Sequence of chain 1.C:
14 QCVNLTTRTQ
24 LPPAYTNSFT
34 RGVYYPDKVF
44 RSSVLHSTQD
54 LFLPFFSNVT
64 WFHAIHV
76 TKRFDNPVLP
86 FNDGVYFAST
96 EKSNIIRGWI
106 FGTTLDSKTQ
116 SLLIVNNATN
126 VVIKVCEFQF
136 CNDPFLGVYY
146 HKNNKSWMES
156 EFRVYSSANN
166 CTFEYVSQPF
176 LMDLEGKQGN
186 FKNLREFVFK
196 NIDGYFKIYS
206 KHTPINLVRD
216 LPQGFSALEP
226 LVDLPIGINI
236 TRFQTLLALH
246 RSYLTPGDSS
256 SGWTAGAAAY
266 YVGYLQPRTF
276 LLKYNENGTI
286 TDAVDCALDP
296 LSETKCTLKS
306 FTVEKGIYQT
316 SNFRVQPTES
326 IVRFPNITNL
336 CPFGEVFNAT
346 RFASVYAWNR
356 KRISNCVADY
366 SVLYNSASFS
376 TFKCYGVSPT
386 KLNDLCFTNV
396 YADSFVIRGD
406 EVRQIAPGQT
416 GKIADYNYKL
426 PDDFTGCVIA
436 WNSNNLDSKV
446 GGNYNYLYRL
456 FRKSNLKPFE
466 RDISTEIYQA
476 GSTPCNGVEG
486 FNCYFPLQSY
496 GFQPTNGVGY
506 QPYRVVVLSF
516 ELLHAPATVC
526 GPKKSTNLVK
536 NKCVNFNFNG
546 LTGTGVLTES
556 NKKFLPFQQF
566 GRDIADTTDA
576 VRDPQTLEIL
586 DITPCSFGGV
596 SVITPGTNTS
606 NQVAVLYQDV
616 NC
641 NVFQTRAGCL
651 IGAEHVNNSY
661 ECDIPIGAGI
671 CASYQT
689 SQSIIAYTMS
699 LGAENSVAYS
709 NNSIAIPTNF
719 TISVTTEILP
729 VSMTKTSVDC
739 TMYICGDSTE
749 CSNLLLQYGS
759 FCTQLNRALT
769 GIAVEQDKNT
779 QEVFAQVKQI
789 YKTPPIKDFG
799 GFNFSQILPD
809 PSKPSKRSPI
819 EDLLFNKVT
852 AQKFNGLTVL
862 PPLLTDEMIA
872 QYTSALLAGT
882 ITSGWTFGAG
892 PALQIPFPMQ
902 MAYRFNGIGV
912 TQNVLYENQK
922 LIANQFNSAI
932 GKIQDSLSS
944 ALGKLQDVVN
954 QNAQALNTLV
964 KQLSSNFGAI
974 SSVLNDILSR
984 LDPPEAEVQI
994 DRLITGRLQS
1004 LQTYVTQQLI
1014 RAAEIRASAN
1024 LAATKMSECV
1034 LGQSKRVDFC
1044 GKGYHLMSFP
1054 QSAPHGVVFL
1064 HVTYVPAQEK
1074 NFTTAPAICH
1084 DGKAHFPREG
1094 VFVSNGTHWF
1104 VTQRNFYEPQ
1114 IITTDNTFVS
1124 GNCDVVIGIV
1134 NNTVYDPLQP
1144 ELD

Binding-site contacts:
Ligand atom O7 contacts residue PHE1103 of chain 1.C at 3.2 Å.
Ligand atom C7 contacts residue TYR1110 of chain 1.C at 4.5 Å (hydrophobic).
Ligand atom O7 contacts residue ASN1098 of chain 1.C at 4.5 Å.
Ligand atom C1 contacts residue ASN1098 of chain 1.C at 1.4 Å.
Ligand atom C3 contacts residue ASN1098 of chain 1.C at 3.8 Å.
Ligand atom C4 contacts residue ASN1098 of chain 1.C at 4.3 Å.
Ligand atom C7 contacts residue ASN1098 of chain 1.C at 3.9 Å.
Ligand atom C2 contacts residue ASN1098 of chain 1.C at 2.5 Å.
Ligand atom O6 contacts residue THR1100 of chain 1.C at 4.0 Å.
Ligand atom N2 contacts residue ASN1098 of chain 1.C at 2.9 Å (h-bond).
Ligand atom O5 contacts residue THR1100 of chain 1.C at 4.2 Å.
Ligand atom C5 contacts residue ASN1098 of chain 1.C at 3.7 Å.
Ligand atom C6 contacts residue THR1100 of chain 1.C at 3.6 Å.
Ligand atom C8 contacts residue TYR1110 of chain 1.C at 3.5 Å (hydrophobic).
Ligand atom O3 contacts residue HIS1101 of chain 1.C at 4.4 Å.
Ligand atom O5 contacts residue ASN1098 of chain 1.C at 2.4 Å (h-bond).
Ligand atom C4 contacts residue HIS1101 of chain 1.C at 4.2 Å.
Ligand atom C5 contacts residue THR1100 of chain 1.C at 4.3 Å.
Ligand atom C7 contacts residue PHE1103 of chain 1.C at 4.2 Å (hydrophobic).

A protein and the small-molecule ligand that binds it are described below.
Small molecule (SMILES): CC(=O)N[C@@H]1[C@@H](O)[C@H](O)[C@@H](CO)O[C@H]1O